Sequence of chain 2.A:
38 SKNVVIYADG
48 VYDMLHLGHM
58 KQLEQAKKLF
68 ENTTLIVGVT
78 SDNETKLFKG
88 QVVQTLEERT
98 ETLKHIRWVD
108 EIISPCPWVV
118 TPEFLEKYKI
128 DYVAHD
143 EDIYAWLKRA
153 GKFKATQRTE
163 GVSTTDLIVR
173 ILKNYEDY

Binding-site contacts:
Ligand atom N01 contacts residue ASP128 of chain 2.A at 3.6 Å.
Ligand atom C04 contacts residue GLY153 of chain 2.A at 3.2 Å.
Ligand atom C02 contacts residue TYR129 of chain 2.A at 3.4 Å (hydrophobic).
Ligand atom C04 contacts residue LYS154 of chain 2.A at 3.8 Å.
Ligand atom C05 contacts residue ALA152 of chain 2.A at 3.7 Å (hydrophobic).
Ligand atom C03 contacts residue TYR129 of chain 2.A at 3.0 Å (hydrophobic).
Ligand atom C05 contacts residue LYS154 of chain 2.A at 3.1 Å.
Ligand atom N01 contacts residue LYS154 of chain 2.A at 3.4 Å (salt-bridge).
Ligand atom O07 contacts residue TYR129 of chain 2.A at 4.2 Å.
Ligand atom C02 contacts residue ASP128 of chain 2.A at 4.2 Å.
Ligand atom C02 contacts residue LYS154 of chain 2.A at 4.5 Å.
Ligand atom C05 contacts residue GLY153 of chain 2.A at 3.8 Å.
Ligand atom C06 contacts residue LYS154 of chain 2.A at 4.0 Å.
Ligand atom C04 contacts residue TYR129 of chain 2.A at 3.4 Å (hydrophobic).
Ligand atom C04 contacts residue ASP128 of chain 2.A at 4.0 Å.

A small-molecule ligand and the protein it binds are described below.
Small molecule (SMILES): NC[C@H]1CCCO1